This protein binds this small molecule.
Small molecule (SMILES): Nc1ncnc2c1ncn2[C@@H]1O[C@H](CO[P](=O)(O)O[P](=O)(O)NP(=O)(O)O)[C@@H](O)[C@H]1O

Binding-site contacts:
Ligand atom PG contacts residue SER36 of chain 1.B at 3.4 Å.
Ligand atom C3' contacts residue SER37 of chain 1.B at 4.1 Å.
Ligand atom C5' contacts residue GLY34 of chain 1.B at 4.2 Å.
Ligand atom O5' contacts residue GLY32 of chain 1.B at 4.2 Å.
Ligand atom O1A contacts residue SER36 of chain 1.B at 3.0 Å.
Ligand atom C2' contacts residue SER37 of chain 1.B at 3.9 Å.
Ligand atom N1 contacts residue TYR313 of chain 1.B at 3.9 Å.
Ligand atom PA contacts residue SER36 of chain 1.B at 4.0 Å.
Ligand atom O4' contacts residue GLY32 of chain 1.B at 3.6 Å (h-bond).
Ligand atom C4' contacts residue GLY32 of chain 1.B at 4.0 Å.
Ligand atom O2B contacts residue LYS35 of chain 1.B at 3.7 Å.
Ligand atom C8 contacts residue TYR313 of chain 1.B at 2.6 Å (hydrophobic).
Ligand atom N7 contacts residue TYR313 of chain 1.B at 2.5 Å.
Ligand atom N9 contacts residue TYR313 of chain 1.B at 3.2 Å.
Ligand atom O4' contacts residue TYR313 of chain 1.B at 4.1 Å.
Ligand atom O2G contacts residue SER36 of chain 1.B at 2.6 Å (h-bond).
Ligand atom O2A contacts residue GLY34 of chain 1.B at 2.9 Å (h-bond).
Ligand atom O1A contacts residue SER37 of chain 1.B at 3.8 Å.
Ligand atom O1B contacts residue PRO31 of chain 1.B at 3.8 Å.
Ligand atom O2A contacts residue LYS35 of chain 1.B at 2.8 Å (salt-bridge).
Ligand atom O1B contacts residue GLY32 of chain 1.B at 2.7 Å (h-bond).
Ligand atom O2A contacts residue THR33 of chain 1.B at 4.1 Å.
Ligand atom C5' contacts residue SER37 of chain 1.B at 3.5 Å.
Ligand atom O3G contacts residue SER36 of chain 1.B at 3.1 Å (h-bond).
Ligand atom O1G contacts residue SER36 of chain 1.B at 4.0 Å.
Ligand atom N6 contacts residue TYR313 of chain 1.B at 2.5 Å (h-bond).
Ligand atom O3A contacts residue GLY32 of chain 1.B at 4.1 Å.
Ligand atom O2B contacts residue GLY32 of chain 1.B at 4.0 Å.
Ligand atom C5 contacts residue TYR313 of chain 1.B at 2.7 Å (hydrophobic).
Ligand atom PA contacts residue LYS35 of chain 1.B at 4.0 Å.
Ligand atom O2A contacts residue GLY32 of chain 1.B at 3.6 Å.
Ligand atom PB contacts residue GLY32 of chain 1.B at 3.8 Å.
Ligand atom O1A contacts residue LYS35 of chain 1.B at 4.2 Å.
Ligand atom C5' contacts residue GLY32 of chain 1.B at 3.8 Å.
Ligand atom C6 contacts residue TYR313 of chain 1.B at 3.0 Å (hydrophobic).
Ligand atom O3G contacts residue ASP255 of chain 1.B at 4.2 Å.
Ligand atom N3 contacts residue TYR313 of chain 1.B at 4.2 Å.
Ligand atom C1' contacts residue TYR313 of chain 1.B at 4.2 Å (hydrophobic).
Ligand atom O2A contacts residue SER36 of chain 1.B at 3.9 Å.
Ligand atom C4 contacts residue TYR313 of chain 1.B at 3.4 Å (hydrophobic).

Sequence of chain 1.B:
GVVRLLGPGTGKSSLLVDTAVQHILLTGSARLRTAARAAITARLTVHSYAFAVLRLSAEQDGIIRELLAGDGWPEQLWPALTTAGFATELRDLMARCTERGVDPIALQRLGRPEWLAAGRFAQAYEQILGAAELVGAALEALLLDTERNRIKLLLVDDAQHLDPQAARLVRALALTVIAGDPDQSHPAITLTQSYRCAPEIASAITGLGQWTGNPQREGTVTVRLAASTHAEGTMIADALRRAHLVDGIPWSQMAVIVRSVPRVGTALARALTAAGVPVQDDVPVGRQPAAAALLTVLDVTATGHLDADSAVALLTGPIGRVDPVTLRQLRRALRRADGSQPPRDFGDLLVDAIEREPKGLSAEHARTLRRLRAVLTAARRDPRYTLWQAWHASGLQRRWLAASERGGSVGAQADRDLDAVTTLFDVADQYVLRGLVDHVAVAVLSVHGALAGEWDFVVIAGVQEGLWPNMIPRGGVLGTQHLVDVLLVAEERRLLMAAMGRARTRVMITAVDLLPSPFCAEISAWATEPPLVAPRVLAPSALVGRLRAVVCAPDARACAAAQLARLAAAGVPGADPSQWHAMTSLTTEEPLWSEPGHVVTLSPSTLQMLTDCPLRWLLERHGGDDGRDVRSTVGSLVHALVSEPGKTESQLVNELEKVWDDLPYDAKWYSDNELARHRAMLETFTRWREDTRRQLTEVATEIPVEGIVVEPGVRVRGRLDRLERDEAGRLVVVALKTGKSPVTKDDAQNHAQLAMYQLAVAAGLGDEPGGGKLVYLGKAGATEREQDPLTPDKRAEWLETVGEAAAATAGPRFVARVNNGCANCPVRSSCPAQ